A protein and the small-molecule ligand that binds it are described below.
Small molecule (SMILES): CC(C)S[C@@H]1O[C@H](CO)[C@H](O)[C@H](O)[C@H]1O

Sequence of chain 1.A:
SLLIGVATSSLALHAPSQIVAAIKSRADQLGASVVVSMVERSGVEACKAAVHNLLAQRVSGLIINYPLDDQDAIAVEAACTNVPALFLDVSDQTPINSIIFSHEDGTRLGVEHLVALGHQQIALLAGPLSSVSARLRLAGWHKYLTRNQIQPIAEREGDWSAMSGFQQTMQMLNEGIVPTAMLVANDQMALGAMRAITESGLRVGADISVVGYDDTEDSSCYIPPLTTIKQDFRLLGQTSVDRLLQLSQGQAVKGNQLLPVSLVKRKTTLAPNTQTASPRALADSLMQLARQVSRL

Binding-site contacts:
Ligand atom O6 contacts residue TRP161 of chain 1.A at 4.2 Å.
Ligand atom C3' contacts residue ARG138 of chain 1.A at 4.0 Å.
Ligand atom S1 contacts residue GLN232 of chain 1.A at 4.2 Å.
Ligand atom O3 contacts residue ASN187 of chain 1.A at 2.8 Å (h-bond).
Ligand atom C6 contacts residue PRO17 of chain 1.A at 4.0 Å (hydrophobic).
Ligand atom C2' contacts residue LEU89 of chain 1.A at 3.5 Å (hydrophobic).
Ligand atom C6 contacts residue TRP161 of chain 1.A at 3.9 Å (hydrophobic).
Ligand atom O6 contacts residue SER10 of chain 1.A at 4.0 Å.
Ligand atom C1' contacts residue ASP90 of chain 1.A at 3.5 Å.
Ligand atom C4 contacts residue ASN187 of chain 1.A at 4.0 Å.
Ligand atom C4 contacts residue TRP161 of chain 1.A at 3.6 Å (hydrophobic).
Ligand atom O5 contacts residue ALA16 of chain 1.A at 4.1 Å.
Ligand atom O2 contacts residue GLN232 of chain 1.A at 3.7 Å.
Ligand atom C3' contacts residue SER134 of chain 1.A at 3.2 Å.
Ligand atom C2' contacts residue ASN66 of chain 1.A at 4.0 Å.
Ligand atom O6 contacts residue PRO68 of chain 1.A at 3.9 Å.
Ligand atom C1 contacts residue ALA16 of chain 1.A at 4.2 Å (hydrophobic).
Ligand atom C6 contacts residue LEU14 of chain 1.A at 3.9 Å (hydrophobic).
Ligand atom S1 contacts residue ARG138 of chain 1.A at 4.2 Å.
Ligand atom O2 contacts residue ARG138 of chain 1.A at 2.8 Å (salt-bridge).
Ligand atom O4 contacts residue PRO17 of chain 1.A at 3.3 Å.
Ligand atom O6 contacts residue ASP90 of chain 1.A at 3.2 Å (salt-bridge).
Ligand atom C3 contacts residue ALA16 of chain 1.A at 4.2 Å (hydrophobic).
Ligand atom C5 contacts residue TRP161 of chain 1.A at 3.8 Å (hydrophobic).
Ligand atom O4 contacts residue LEU14 of chain 1.A at 3.9 Å.
Ligand atom C3 contacts residue ASN187 of chain 1.A at 3.7 Å.
Ligand atom S1 contacts residue ALA16 of chain 1.A at 4.1 Å.
Ligand atom C3' contacts residue ASP90 of chain 1.A at 3.4 Å.
Ligand atom C2' contacts residue ILE20 of chain 1.A at 3.9 Å (hydrophobic).
Ligand atom O3 contacts residue ASP215 of chain 1.A at 2.6 Å (salt-bridge).
Ligand atom C1 contacts residue ARG138 of chain 1.A at 3.8 Å.
Ligand atom C3 contacts residue TRP161 of chain 1.A at 3.6 Å (hydrophobic).
Ligand atom C2 contacts residue ASP215 of chain 1.A at 3.2 Å.
Ligand atom O4 contacts residue ALA16 of chain 1.A at 3.2 Å.
Ligand atom O3 contacts residue ALA16 of chain 1.A at 4.1 Å.
Ligand atom C3 contacts residue ASP215 of chain 1.A at 3.4 Å.
Ligand atom O3 contacts residue TRP161 of chain 1.A at 3.7 Å.
Ligand atom C2 contacts residue ALA16 of chain 1.A at 3.7 Å (hydrophobic).
Ligand atom O2 contacts residue ASP215 of chain 1.A at 2.6 Å (salt-bridge).
Ligand atom C2 contacts residue ARG138 of chain 1.A at 3.9 Å.